This protein binds this small molecule.
Small molecule (SMILES): O=C(O)c1sc2cc(-n3c(S)nnc3-c3ccc(F)cc3)ccc2c1Cl

Binding-site contacts:
Ligand atom F26 contacts residue ARG46 of chain 1.A at 3.1 Å.
Ligand atom C07 contacts residue LEU90 of chain 1.A at 3.6 Å (hydrophobic).
Ligand atom C02 contacts residue ARG46 of chain 1.A at 3.6 Å.
Ligand atom O23 contacts residue THR37 of chain 1.A at 2.8 Å (h-bond).
Ligand atom C16 contacts residue 1EJ1 of chain 1.D at 3.8 Å.
Ligand atom C03 contacts residue VAL96 of chain 1.A at 3.7 Å (hydrophobic).
Ligand atom F26 contacts residue SER58 of chain 1.A at 3.5 Å.
Ligand atom N10 contacts residue ARG94 of chain 1.A at 3.3 Å (salt-bridge).
Ligand atom S19 contacts residue ARG34 of chain 1.A at 3.8 Å.
Ligand atom CL2 contacts residue THR37 of chain 1.A at 3.1 Å.
Ligand atom C22 contacts residue ARG34 of chain 1.A at 3.7 Å.
Ligand atom F26 contacts residue MET60 of chain 1.A at 3.6 Å.
Ligand atom C09 contacts residue ARG94 of chain 1.A at 3.0 Å.
Ligand atom N08 contacts residue ARG94 of chain 1.A at 3.3 Å (salt-bridge).
Ligand atom S19 contacts residue 1EJ1 of chain 1.F at 3.6 Å (h-bond).
Ligand atom N11 contacts residue ASP92 of chain 1.A at 3.7 Å.
Ligand atom C01 contacts residue VAL96 of chain 1.A at 3.7 Å (hydrophobic).
Ligand atom C03 contacts residue ARG46 of chain 1.A at 3.5 Å.
Ligand atom S18 contacts residue 1EJ1 of chain 1.E at 3.8 Å.
Ligand atom S19 contacts residue ARG46 of chain 1.A at 3.6 Å.
Ligand atom S18 contacts residue ARG94 of chain 1.A at 3.6 Å.
Ligand atom O24 contacts residue ARG34 of chain 1.A at 2.8 Å (salt-bridge).
Ligand atom N08 contacts residue LEU90 of chain 1.A at 3.6 Å.
Ligand atom C15 contacts residue 1EJ1 of chain 1.C at 3.7 Å.
Ligand atom C07 contacts residue ARG94 of chain 1.A at 3.6 Å.
Ligand atom C13 contacts residue 1EJ1 of chain 1.F at 3.4 Å.
Ligand atom C09 contacts residue ASP92 of chain 1.A at 3.8 Å.
Ligand atom C16 contacts residue 1EJ1 of chain 1.E at 3.7 Å.
Ligand atom C09 contacts residue LEU90 of chain 1.A at 3.6 Å (hydrophobic).
Ligand atom N10 contacts residue ASP92 of chain 1.A at 2.8 Å (salt-bridge).
Ligand atom O23 contacts residue ILE36 of chain 1.A at 3.6 Å.
Ligand atom N11 contacts residue LEU90 of chain 1.A at 3.6 Å.
Ligand atom C02 contacts residue VAL96 of chain 1.A at 3.7 Å (hydrophobic).
Ligand atom S18 contacts residue 1EJ1 of chain 1.C at 3.4 Å (h-bond).
Ligand atom C17 contacts residue 1EJ1 of chain 1.E at 3.7 Å.
Ligand atom C03 contacts residue SER58 of chain 1.A at 3.8 Å.
Ligand atom N10 contacts residue LEU90 of chain 1.A at 3.6 Å.
Ligand atom N11 contacts residue ARG94 of chain 1.A at 3.3 Å (salt-bridge).
Ligand atom CL2 contacts residue 1EJ1 of chain 1.D at 3.7 Å.
Ligand atom O23 contacts residue 1EJ1 of chain 1.C at 3.6 Å.

Sequence of chain 1.A:
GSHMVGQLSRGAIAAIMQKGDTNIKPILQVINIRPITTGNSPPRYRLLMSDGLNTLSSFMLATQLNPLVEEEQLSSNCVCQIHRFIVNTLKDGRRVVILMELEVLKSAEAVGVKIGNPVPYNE